This small molecule binds to this protein.
Small molecule (SMILES): CO[C@@H]1[C@H](O[C@H]2[C@H](O[C@H]3[C@@H](O[C@@H]4[C@@H](O)[C@H](C)O[C@@H](O)[C@@H]4O)O[C@H](C)[C@@]3(O)C(=O)O)O[C@H](CO)[C@H](O[C@@H]3OC[C@H](O)[C@H](O)[C@H]3O[C@@H]3O[C@@H](C)[C@H](O)[C@@H](O)[C@H]3O)[C@@H]2O)O[C@@H](C)[C@@H](O)[C@H]1O

Sequence of chain 1.A:
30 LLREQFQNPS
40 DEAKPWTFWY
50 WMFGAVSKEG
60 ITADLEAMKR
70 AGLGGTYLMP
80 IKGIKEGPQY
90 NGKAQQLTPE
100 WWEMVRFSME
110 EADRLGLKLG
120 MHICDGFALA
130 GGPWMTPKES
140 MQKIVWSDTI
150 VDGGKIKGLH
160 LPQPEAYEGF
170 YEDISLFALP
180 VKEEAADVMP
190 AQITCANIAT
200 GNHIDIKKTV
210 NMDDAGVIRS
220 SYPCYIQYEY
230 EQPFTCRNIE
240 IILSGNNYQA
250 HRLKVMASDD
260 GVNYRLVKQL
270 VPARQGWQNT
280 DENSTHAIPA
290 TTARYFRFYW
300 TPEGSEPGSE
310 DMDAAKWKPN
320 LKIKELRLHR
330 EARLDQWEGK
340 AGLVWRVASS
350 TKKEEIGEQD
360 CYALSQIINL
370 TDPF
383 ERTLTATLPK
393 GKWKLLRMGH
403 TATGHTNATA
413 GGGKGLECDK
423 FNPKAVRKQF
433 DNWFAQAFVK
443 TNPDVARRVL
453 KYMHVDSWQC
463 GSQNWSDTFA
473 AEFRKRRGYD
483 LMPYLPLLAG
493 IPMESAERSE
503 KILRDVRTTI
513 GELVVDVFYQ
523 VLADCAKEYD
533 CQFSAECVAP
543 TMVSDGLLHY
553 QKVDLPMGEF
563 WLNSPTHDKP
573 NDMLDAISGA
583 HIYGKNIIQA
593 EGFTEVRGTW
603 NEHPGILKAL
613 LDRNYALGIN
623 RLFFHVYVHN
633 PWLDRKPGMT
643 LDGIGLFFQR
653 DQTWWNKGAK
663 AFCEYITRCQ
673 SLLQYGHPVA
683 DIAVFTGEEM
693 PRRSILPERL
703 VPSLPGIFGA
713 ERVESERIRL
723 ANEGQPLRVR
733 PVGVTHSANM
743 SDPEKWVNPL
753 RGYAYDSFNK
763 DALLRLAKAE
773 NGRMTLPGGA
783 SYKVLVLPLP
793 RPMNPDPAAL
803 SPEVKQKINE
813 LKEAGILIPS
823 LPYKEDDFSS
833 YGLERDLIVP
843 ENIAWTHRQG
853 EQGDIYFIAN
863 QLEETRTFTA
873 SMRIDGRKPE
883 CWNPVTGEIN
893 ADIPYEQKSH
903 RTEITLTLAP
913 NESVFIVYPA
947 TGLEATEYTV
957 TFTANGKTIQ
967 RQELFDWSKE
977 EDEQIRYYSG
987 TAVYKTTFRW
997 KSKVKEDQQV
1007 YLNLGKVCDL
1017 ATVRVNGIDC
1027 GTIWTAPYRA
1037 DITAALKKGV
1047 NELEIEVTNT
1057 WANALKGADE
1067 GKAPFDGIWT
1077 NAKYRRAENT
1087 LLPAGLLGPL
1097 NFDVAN

Binding-site contacts:
Ligand atom O3 contacts residue GLU593 of chain 1.A at 2.7 Å (salt-bridge).
Ligand atom O4 contacts residue HIS569 of chain 1.A at 3.3 Å.
Ligand atom O4 contacts residue TYR49 of chain 1.A at 3.0 Å (h-bond).
Ligand atom O2 contacts residue GLN461 of chain 1.A at 3.0 Å (h-bond).
Ligand atom C6 contacts residue TRP276 of chain 1.A at 3.8 Å (hydrophobic).
Ligand atom O3 contacts residue CA1 of chain 1.D at 2.3 Å.
Ligand atom C2 contacts residue GLN461 of chain 1.A at 3.5 Å.
Ligand atom C1 contacts residue ILE646 of chain 1.A at 3.8 Å (hydrophobic).
Ligand atom O2 contacts residue CA1 of chain 1.D at 2.4 Å.
Ligand atom C2 contacts residue CA1 of chain 1.D at 3.5 Å.
Ligand atom C4 contacts residue TRP276 of chain 1.A at 3.8 Å (hydrophobic).
Ligand atom O3 contacts residue PHE126 of chain 1.A at 3.5 Å.
Ligand atom O3 contacts residue ASP458 of chain 1.A at 3.8 Å.
Ligand atom O5 contacts residue HIS569 of chain 1.A at 3.4 Å.
Ligand atom O3 contacts residue LYS81 of chain 1.A at 3.0 Å (salt-bridge).
Ligand atom C4 contacts residue LYS571 of chain 1.A at 3.5 Å.
Ligand atom O2 contacts residue GLN461 of chain 1.A at 3.3 Å (h-bond).
Ligand atom O4 contacts residue LYS571 of chain 1.A at 3.0 Å (salt-bridge).
Ligand atom O4 contacts residue HIS627 of chain 1.A at 2.9 Å (h-bond).
Ligand atom O5 contacts residue TRP563 of chain 1.A at 3.6 Å.
Ligand atom C1 contacts residue GLN461 of chain 1.A at 3.7 Å.
Ligand atom C3 contacts residue LYS571 of chain 1.A at 3.6 Å.
Ligand atom O3 contacts residue GLU561 of chain 1.A at 3.9 Å.
Ligand atom C5 contacts residue TRP276 of chain 1.A at 3.5 Å (hydrophobic).
Ligand atom C3 contacts residue GLN461 of chain 1.A at 3.7 Å.
Ligand atom O4 contacts residue PHE126 of chain 1.A at 3.7 Å.
Ligand atom O3 contacts residue LYS571 of chain 1.A at 2.7 Å (salt-bridge).
Ligand atom O2 contacts residue ASP458 of chain 1.A at 3.6 Å.
Ligand atom C3 contacts residue LYS81 of chain 1.A at 3.5 Å.
Ligand atom O2 contacts residue HIS569 of chain 1.A at 3.3 Å (h-bond).
Ligand atom O5 contacts residue TRP316 of chain 1.A at 3.5 Å.
Ligand atom C1 contacts residue TRP316 of chain 1.A at 3.7 Å (hydrophobic).
Ligand atom C7 contacts residue LEU643 of chain 1.A at 3.9 Å (hydrophobic).
Ligand atom O3 contacts residue ASP644 of chain 1.A at 2.8 Å (salt-bridge).
Ligand atom C4 contacts residue HIS627 of chain 1.A at 3.5 Å.
Ligand atom C2 contacts residue GLN461 of chain 1.A at 3.7 Å.
Ligand atom O4 contacts residue ASP644 of chain 1.A at 3.7 Å.
Ligand atom O2 contacts residue SER459 of chain 1.A at 3.1 Å (h-bond).
Ligand atom C3 contacts residue CA1 of chain 1.D at 3.4 Å.
Ligand atom O2 contacts residue LYS81 of chain 1.A at 3.1 Å (salt-bridge).